Binding-site contacts:
Ligand atom C4 contacts residue PHE164 of chain 1.C at 4.4 Å (hydrophobic).
Ligand atom C18 contacts residue LEU223 of chain 1.C at 3.6 Å (hydrophobic).
Ligand atom C19 contacts residue PHE164 of chain 1.C at 3.4 Å (hydrophobic).
Ligand atom C15 contacts residue LYS157 of chain 1.C at 4.4 Å.
Ligand atom O26 contacts residue ARG156 of chain 1.C at 2.9 Å (salt-bridge).
Ligand atom C10 contacts residue PHE164 of chain 1.C at 4.3 Å (hydrophobic).
Ligand atom C5 contacts residue PHE164 of chain 1.C at 3.7 Å (hydrophobic).
Ligand atom C6 contacts residue LEU160 of chain 1.C at 4.4 Å (hydrophobic).
Ligand atom C23 contacts residue PHE1 of chain 1.J at 4.2 Å (hydrophobic).
Ligand atom C24 contacts residue PHE1 of chain 1.J at 3.8 Å (hydrophobic).
Ligand atom O25 contacts residue PHE1 of chain 1.J at 2.8 Å (h-bond).
Ligand atom C15 contacts residue LEU160 of chain 1.C at 3.9 Å (hydrophobic).
Ligand atom C16 contacts residue LEU160 of chain 1.C at 4.2 Å (hydrophobic).
Ligand atom O25 contacts residue ARG156 of chain 1.C at 2.9 Å (salt-bridge).
Ligand atom C7 contacts residue GLN161 of chain 1.C at 4.2 Å.
Ligand atom C24 contacts residue ARG156 of chain 1.C at 3.3 Å.
Ligand atom C19 contacts residue PHE219 of chain 1.C at 3.7 Å (hydrophobic).
Ligand atom C6 contacts residue PHE164 of chain 1.C at 3.8 Å (hydrophobic).
Ligand atom C23 contacts residue ARG156 of chain 1.C at 4.1 Å.
Ligand atom C18 contacts residue LEU160 of chain 1.C at 4.2 Å (hydrophobic).
Ligand atom C6 contacts residue GLN161 of chain 1.C at 4.1 Å.

Sequence of chain 1.J:
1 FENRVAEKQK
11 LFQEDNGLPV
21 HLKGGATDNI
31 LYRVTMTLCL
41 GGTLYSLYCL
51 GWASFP

A protein and the small-molecule ligand that binds it are described below.
Small molecule (SMILES): C[C@H](CCC(=O)O)[C@H]1CC[C@H]2[C@@H]3[C@H](O)C[C@@H]4C[C@H](O)CC[C@]4(C)[C@H]3C[C@H](O)[C@]12C

Sequence of chain 1.C:
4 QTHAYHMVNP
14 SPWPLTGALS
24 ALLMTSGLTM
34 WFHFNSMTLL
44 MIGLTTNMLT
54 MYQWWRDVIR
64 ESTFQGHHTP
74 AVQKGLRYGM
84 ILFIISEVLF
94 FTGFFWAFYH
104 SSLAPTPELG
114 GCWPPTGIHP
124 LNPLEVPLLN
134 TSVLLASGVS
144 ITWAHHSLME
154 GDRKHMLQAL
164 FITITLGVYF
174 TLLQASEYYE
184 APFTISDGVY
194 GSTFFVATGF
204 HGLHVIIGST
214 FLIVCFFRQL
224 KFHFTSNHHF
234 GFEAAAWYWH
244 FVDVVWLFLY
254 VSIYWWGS